This protein binds this small molecule.
Small molecule (SMILES): NCCOP(=O)(O)O

Binding-site contacts:
Ligand atom CA contacts residue SER68 of chain 1.N at 4.5 Å.
Ligand atom O1 contacts residue SER68 of chain 1.N at 2.9 Å.
Ligand atom O2 contacts residue SER68 of chain 1.N at 3.8 Å.
Ligand atom O3 contacts residue SER69 of chain 1.N at 3.2 Å (h-bond).
Ligand atom P contacts residue SER68 of chain 1.N at 2.5 Å.
Ligand atom O4 contacts residue SER68 of chain 1.N at 3.1 Å.
Ligand atom O3 contacts residue THR62 of chain 1.N at 4.3 Å.
Ligand atom O4 contacts residue SER69 of chain 1.N at 4.0 Å.
Ligand atom P contacts residue SER69 of chain 1.N at 4.3 Å.
Ligand atom O3 contacts residue ALA67 of chain 1.N at 4.1 Å.
Ligand atom O3 contacts residue SER68 of chain 1.N at 1.4 Å.
Ligand atom O1 contacts residue THR62 of chain 1.N at 4.4 Å.
Ligand atom N contacts residue SER68 of chain 1.N at 3.9 Å.

Sequence of chain 1.N:
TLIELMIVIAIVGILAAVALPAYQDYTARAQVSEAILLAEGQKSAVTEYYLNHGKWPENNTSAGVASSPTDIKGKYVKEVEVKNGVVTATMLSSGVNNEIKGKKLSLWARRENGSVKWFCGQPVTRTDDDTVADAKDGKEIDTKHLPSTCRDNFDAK